A protein and the small-molecule ligand that binds it are described below.
Small molecule (SMILES): O=S(=O)(O)c1ccccc1S(=O)(=O)F

Sequence of chain 1.C:
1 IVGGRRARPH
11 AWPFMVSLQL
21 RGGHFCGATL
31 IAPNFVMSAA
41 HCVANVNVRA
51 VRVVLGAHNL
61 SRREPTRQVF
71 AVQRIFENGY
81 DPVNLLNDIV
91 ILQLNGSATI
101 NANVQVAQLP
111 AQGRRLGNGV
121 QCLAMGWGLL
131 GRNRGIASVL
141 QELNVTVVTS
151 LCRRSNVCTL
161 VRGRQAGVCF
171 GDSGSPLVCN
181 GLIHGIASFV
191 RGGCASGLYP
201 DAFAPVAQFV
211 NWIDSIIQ

Binding-site contacts:
Ligand atom O4 contacts residue ALA187 of chain 1.C at 4.5 Å.
Ligand atom C1 contacts residue PHE170 of chain 1.C at 4.3 Å (hydrophobic).
Ligand atom C2 contacts residue PHE170 of chain 1.C at 4.3 Å (hydrophobic).
Ligand atom C1 contacts residue SER173 of chain 1.C at 3.6 Å.
Ligand atom O2 contacts residue SER173 of chain 1.C at 3.3 Å (h-bond).
Ligand atom S1 contacts residue SER173 of chain 1.C at 3.4 Å (h-bond).
Ligand atom F1 contacts residue GLY171 of chain 1.C at 4.3 Å.
Ligand atom C6 contacts residue PHE170 of chain 1.C at 4.1 Å (hydrophobic).
Ligand atom O3 contacts residue SER188 of chain 1.C at 4.1 Å.
Ligand atom S1 contacts residue PHE170 of chain 1.C at 4.3 Å.
Ligand atom O3 contacts residue SER173 of chain 1.C at 2.5 Å (h-bond).
Ligand atom C2 contacts residue SER173 of chain 1.C at 2.9 Å.
Ligand atom C3 contacts residue SER173 of chain 1.C at 4.0 Å.
Ligand atom O3 contacts residue CYS169 of chain 1.C at 4.2 Å.
Ligand atom O3 contacts residue ASP172 of chain 1.C at 4.3 Å.
Ligand atom O1 contacts residue PHE170 of chain 1.C at 4.0 Å.
Ligand atom F1 contacts residue SER173 of chain 1.C at 3.0 Å.
Ligand atom C4 contacts residue CYS194 of chain 1.C at 4.1 Å (hydrophobic).
Ligand atom C5 contacts residue PHE170 of chain 1.C at 4.2 Å (hydrophobic).
Ligand atom C3 contacts residue VAL190 of chain 1.C at 4.1 Å (hydrophobic).
Ligand atom S2 contacts residue SER188 of chain 1.C at 4.0 Å.
Ligand atom O4 contacts residue SER173 of chain 1.C at 1.8 Å (h-bond).
Ligand atom C4 contacts residue VAL190 of chain 1.C at 3.5 Å (hydrophobic).
Ligand atom C2 contacts residue CYS169 of chain 1.C at 4.5 Å (hydrophobic).
Ligand atom C5 contacts residue VAL190 of chain 1.C at 4.3 Å (hydrophobic).
Ligand atom O4 contacts residue PHE189 of chain 1.C at 4.3 Å.
Ligand atom S1 contacts residue HIS41 of chain 1.C at 4.0 Å.
Ligand atom S2 contacts residue SER173 of chain 1.C at 1.6 Å (h-bond).
Ligand atom C3 contacts residue CYS169 of chain 1.C at 3.9 Å (hydrophobic).
Ligand atom F1 contacts residue HIS41 of chain 1.C at 4.2 Å.
Ligand atom O2 contacts residue HIS41 of chain 1.C at 2.7 Å (h-bond).
Ligand atom C4 contacts residue CYS169 of chain 1.C at 4.1 Å (hydrophobic).
Ligand atom C4 contacts residue PHE170 of chain 1.C at 3.8 Å (hydrophobic).
Ligand atom O4 contacts residue SER188 of chain 1.C at 2.8 Å (h-bond).
Ligand atom O4 contacts residue HIS41 of chain 1.C at 3.1 Å (h-bond).
Ligand atom S2 contacts residue HIS41 of chain 1.C at 4.3 Å.
Ligand atom C3 contacts residue PHE170 of chain 1.C at 4.0 Å (hydrophobic).
Ligand atom F1 contacts residue PHE170 of chain 1.C at 3.8 Å.